Sequence of chain 1.G:
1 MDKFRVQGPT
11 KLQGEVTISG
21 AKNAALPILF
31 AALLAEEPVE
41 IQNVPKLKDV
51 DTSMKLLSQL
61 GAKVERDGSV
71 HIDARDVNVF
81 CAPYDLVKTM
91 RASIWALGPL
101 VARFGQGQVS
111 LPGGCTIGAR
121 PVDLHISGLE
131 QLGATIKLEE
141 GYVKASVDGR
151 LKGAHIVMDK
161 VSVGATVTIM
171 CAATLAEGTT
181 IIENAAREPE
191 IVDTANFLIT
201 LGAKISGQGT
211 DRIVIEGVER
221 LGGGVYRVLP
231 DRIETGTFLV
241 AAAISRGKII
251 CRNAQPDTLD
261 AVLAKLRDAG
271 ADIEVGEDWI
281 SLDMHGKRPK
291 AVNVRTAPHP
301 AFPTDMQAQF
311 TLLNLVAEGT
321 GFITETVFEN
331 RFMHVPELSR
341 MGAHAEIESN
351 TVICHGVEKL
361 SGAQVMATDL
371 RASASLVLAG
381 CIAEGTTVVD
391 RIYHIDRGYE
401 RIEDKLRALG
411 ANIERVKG

The protein below binds the small molecule below.
Small molecule (SMILES): C=C(O[C@H]1[C@H](O)[C@@H](CO)O[C@H](O[P](=O)(O)O[P](=O)(O)OC[C@H]2O[C@@H](n3ccc(=O)[nH]c3=O)[C@H](O)[C@@H]2O)[C@@H]1NC(C)=O)C(=O)O

Binding-site contacts:
Ligand atom O2A contacts residue SER162 of chain 1.G at 2.9 Å (h-bond).
Ligand atom O2U contacts residue LYS160 of chain 1.G at 3.2 Å.
Ligand atom O2B contacts residue ARG120 of chain 1.G at 3.0 Å (salt-bridge).
Ligand atom N3U contacts residue ASP123 of chain 1.G at 2.8 Å (salt-bridge).
Ligand atom O4U contacts residue ASP123 of chain 1.G at 3.4 Å (salt-bridge).
Ligand atom C5U contacts residue PRO121 of chain 1.G at 3.4 Å (hydrophobic).
Ligand atom O2D contacts residue PRO121 of chain 1.G at 3.7 Å.
Ligand atom C4U contacts residue LEU124 of chain 1.G at 3.7 Å (hydrophobic).
Ligand atom O1B contacts residue GLY164 of chain 1.G at 2.9 Å (h-bond).
Ligand atom O7 contacts residue TRP95 of chain 1.G at 3.7 Å.
Ligand atom C8 contacts residue ALA92 of chain 1.G at 3.7 Å (hydrophobic).
Ligand atom O2U contacts residue PRO121 of chain 1.G at 3.5 Å.
Ligand atom C4U contacts residue ASP123 of chain 1.G at 3.6 Å.
Ligand atom C2U contacts residue ASP123 of chain 1.G at 3.6 Å.
Ligand atom O1E contacts residue LEU370 of chain 1.G at 3.3 Å.
Ligand atom O2A contacts residue GLY164 of chain 1.G at 3.2 Å (h-bond).
Ligand atom O2D contacts residue ALA119 of chain 1.G at 3.0 Å (h-bond).
Ligand atom O2U contacts residue ASP123 of chain 1.G at 3.6 Å.
Ligand atom O3 contacts residue ASP305 of chain 1.G at 3.7 Å.
Ligand atom C3E contacts residue ASP305 of chain 1.G at 3.4 Å.
Ligand atom C3E contacts residue ARG331 of chain 1.G at 3.6 Å.
Ligand atom O1E contacts residue LYS22 of chain 1.G at 3.1 Å (salt-bridge).
Ligand atom C2U contacts residue PRO121 of chain 1.G at 3.5 Å (hydrophobic).
Ligand atom O4 contacts residue ASP305 of chain 1.G at 2.8 Å (salt-bridge).
Ligand atom O4U contacts residue PRO121 of chain 1.G at 3.4 Å (h-bond).
Ligand atom N3U contacts residue PRO121 of chain 1.G at 3.0 Å (h-bond).
Ligand atom C6U contacts residue SER162 of chain 1.G at 3.8 Å.
Ligand atom O3 contacts residue ASN23 of chain 1.G at 3.3 Å (h-bond).
Ligand atom O4U contacts residue HIS125 of chain 1.G at 3.6 Å.
Ligand atom O1A contacts residue VAL163 of chain 1.G at 3.4 Å (h-bond).
Ligand atom O1B contacts residue VAL163 of chain 1.G at 3.7 Å.
Ligand atom O4U contacts residue LEU124 of chain 1.G at 2.9 Å (h-bond).
Ligand atom O7 contacts residue ASN23 of chain 1.G at 3.3 Å.
Ligand atom N3U contacts residue LEU124 of chain 1.G at 3.7 Å.
Ligand atom C4 contacts residue ASP305 of chain 1.G at 3.6 Å.
Ligand atom O2A contacts residue VAL163 of chain 1.G at 3.2 Å (h-bond).
Ligand atom O4U contacts residue VAL122 of chain 1.G at 3.2 Å.
Ligand atom C5U contacts residue SER162 of chain 1.G at 3.5 Å.
Ligand atom C4U contacts residue PRO121 of chain 1.G at 3.0 Å (hydrophobic).
Ligand atom O3D contacts residue VAL327 of chain 1.G at 3.1 Å (h-bond).